Sequence of chain 2.A:
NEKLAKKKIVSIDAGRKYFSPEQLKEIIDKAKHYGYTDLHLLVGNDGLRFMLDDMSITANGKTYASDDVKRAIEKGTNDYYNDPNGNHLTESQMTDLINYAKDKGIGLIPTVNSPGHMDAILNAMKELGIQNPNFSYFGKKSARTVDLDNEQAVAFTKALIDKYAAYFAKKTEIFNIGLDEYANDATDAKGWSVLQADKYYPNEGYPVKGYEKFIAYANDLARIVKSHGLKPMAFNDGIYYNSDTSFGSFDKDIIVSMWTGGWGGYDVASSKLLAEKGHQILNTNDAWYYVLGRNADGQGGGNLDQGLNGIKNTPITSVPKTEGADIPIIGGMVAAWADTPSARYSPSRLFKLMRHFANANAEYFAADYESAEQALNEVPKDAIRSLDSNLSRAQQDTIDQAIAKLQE

The protein below binds the small molecule below.
Small molecule (SMILES): CC(=O)N[C@H]1/C(=N/OC(=O)Nc2ccccc2)O[C@H](CO)[C@@H](O)[C@@H]1O

Sequence of chain 1.A:
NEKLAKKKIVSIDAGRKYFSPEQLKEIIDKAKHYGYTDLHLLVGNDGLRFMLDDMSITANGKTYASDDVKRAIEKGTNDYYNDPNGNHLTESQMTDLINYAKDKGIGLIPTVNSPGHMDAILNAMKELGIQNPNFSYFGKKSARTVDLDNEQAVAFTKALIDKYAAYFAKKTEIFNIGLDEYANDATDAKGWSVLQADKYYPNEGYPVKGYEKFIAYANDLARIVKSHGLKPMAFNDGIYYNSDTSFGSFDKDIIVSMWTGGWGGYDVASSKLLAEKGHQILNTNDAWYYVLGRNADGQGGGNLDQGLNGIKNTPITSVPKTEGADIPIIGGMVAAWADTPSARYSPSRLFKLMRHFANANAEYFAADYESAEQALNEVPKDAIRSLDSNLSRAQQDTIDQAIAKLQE

Binding-site contacts:
Ligand atom CAF contacts residue ASP339 of chain 2.A at 3.4 Å.
Ligand atom CAH contacts residue TRP259 of chain 2.A at 3.5 Å (hydrophobic).
Ligand atom CAT contacts residue EDO1 of chain 2.D at 2.9 Å.
Ligand atom OAR contacts residue TRP259 of chain 2.A at 3.7 Å.
Ligand atom CAE contacts residue TRP337 of chain 2.A at 3.7 Å (hydrophobic).
Ligand atom OAQ contacts residue TRP259 of chain 2.A at 3.2 Å.
Ligand atom OAK contacts residue TRP337 of chain 2.A at 3.3 Å.
Ligand atom CAA contacts residue GLU181 of chain 2.A at 3.6 Å.
Ligand atom CAF contacts residue VAL291 of chain 2.A at 3.7 Å (hydrophobic).
Ligand atom CAH contacts residue ASP180 of chain 2.A at 3.3 Å.
Ligand atom CAU contacts residue ASP286 of chain 2.A at 3.2 Å.
Ligand atom OAK contacts residue ARG16 of chain 2.A at 2.7 Å (salt-bridge).
Ligand atom OAM contacts residue ASP339 of chain 2.A at 2.6 Å (salt-bridge).
Ligand atom OAJ contacts residue ARG16 of chain 2.A at 2.8 Å (salt-bridge).
Ligand atom CAT contacts residue ASP286 of chain 2.A at 3.1 Å.
Ligand atom CAV contacts residue TYR289 of chain 2.A at 3.7 Å (hydrophobic).
Ligand atom OAR contacts residue GLU181 of chain 2.A at 3.0 Å (salt-bridge).
Ligand atom OAN contacts residue TRP259 of chain 2.A at 3.7 Å.
Ligand atom OAL contacts residue TYR289 of chain 2.A at 3.4 Å.
Ligand atom OAN contacts residue TRP337 of chain 2.A at 3.5 Å.
Ligand atom CAG contacts residue TYR289 of chain 2.A at 3.6 Å (hydrophobic).
Ligand atom CAP contacts residue GLU181 of chain 2.A at 3.8 Å.
Ligand atom CAP contacts residue TRP259 of chain 2.A at 3.7 Å (hydrophobic).
Ligand atom CAD contacts residue ARG16 of chain 2.A at 3.8 Å.
Ligand atom NAY contacts residue GLU181 of chain 2.A at 2.8 Å (salt-bridge).
Ligand atom CAE contacts residue TYR289 of chain 2.A at 3.8 Å (hydrophobic).
Ligand atom NAY contacts residue TRP259 of chain 2.A at 3.4 Å.
Ligand atom CAB contacts residue GLU181 of chain 2.A at 3.3 Å.
Ligand atom OAK contacts residue ASP339 of chain 2.A at 2.7 Å (salt-bridge).
Ligand atom CAU contacts residue EDO1 of chain 2.D at 3.4 Å.
Ligand atom CAH contacts residue PHE235 of chain 2.A at 3.7 Å (hydrophobic).
Ligand atom CAS contacts residue EDO1 of chain 2.D at 3.6 Å.
Ligand atom NAI contacts residue GLU181 of chain 2.A at 3.5 Å (salt-bridge).
Ligand atom OAQ contacts residue GLU181 of chain 2.A at 3.7 Å.
Ligand atom CAG contacts residue ASP180 of chain 2.A at 3.6 Å.
Ligand atom OAN contacts residue TYR289 of chain 2.A at 2.7 Å (h-bond).
Ligand atom NAI contacts residue ASP180 of chain 2.A at 2.8 Å (salt-bridge).
Ligand atom OAJ contacts residue HIS117 of chain 2.A at 3.6 Å.
Ligand atom CAD contacts residue ASP339 of chain 2.A at 3.6 Å.
Ligand atom CAF contacts residue TRP337 of chain 2.A at 3.6 Å (hydrophobic).